Sequence of chain 1.A:
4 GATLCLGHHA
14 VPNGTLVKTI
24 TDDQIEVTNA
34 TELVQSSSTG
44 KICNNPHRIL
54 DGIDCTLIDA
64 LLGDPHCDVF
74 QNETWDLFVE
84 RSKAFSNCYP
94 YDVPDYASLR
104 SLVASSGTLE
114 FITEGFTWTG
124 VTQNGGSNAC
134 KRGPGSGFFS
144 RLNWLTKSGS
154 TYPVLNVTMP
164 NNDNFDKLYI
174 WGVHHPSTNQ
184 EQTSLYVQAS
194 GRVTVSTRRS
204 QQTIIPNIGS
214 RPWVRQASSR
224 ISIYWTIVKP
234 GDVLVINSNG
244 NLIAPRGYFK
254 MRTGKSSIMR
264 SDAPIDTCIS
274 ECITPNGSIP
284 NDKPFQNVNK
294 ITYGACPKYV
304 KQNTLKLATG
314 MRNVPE

Binding-site contacts:
Ligand atom C8 contacts residue SER39 of chain 1.A at 3.4 Å.
Ligand atom O7 contacts residue ASN279 of chain 1.A at 3.0 Å (h-bond).
Ligand atom C5 contacts residue ASN292 of chain 1.A at 3.7 Å.
Ligand atom C6 contacts residue ASN292 of chain 1.A at 4.0 Å.
Ligand atom C8 contacts residue VAL291 of chain 1.A at 4.3 Å (hydrophobic).
Ligand atom N2 contacts residue ASN279 of chain 1.A at 2.9 Å (h-bond).
Ligand atom C1 contacts residue ASN279 of chain 1.A at 1.4 Å.
Ligand atom C8 contacts residue GLU69 of chain 1.B at 3.6 Å.
Ligand atom C2 contacts residue VAL291 of chain 1.A at 3.9 Å (hydrophobic).
Ligand atom C3 contacts residue VAL291 of chain 1.A at 4.1 Å (hydrophobic).
Ligand atom C1 contacts residue VAL291 of chain 1.A at 3.5 Å (hydrophobic).
Ligand atom C3 contacts residue ASN279 of chain 1.A at 3.7 Å.
Ligand atom C7 contacts residue ASN279 of chain 1.A at 3.2 Å.
Ligand atom O5 contacts residue VAL291 of chain 1.A at 4.5 Å.
Ligand atom C8 contacts residue ASN279 of chain 1.A at 4.5 Å.
Ligand atom C2 contacts residue ASN279 of chain 1.A at 2.4 Å.
Ligand atom C4 contacts residue ASN279 of chain 1.A at 4.1 Å.
Ligand atom N2 contacts residue VAL291 of chain 1.A at 3.6 Å.
Ligand atom C1 contacts residue ASN292 of chain 1.A at 4.0 Å.
Ligand atom O5 contacts residue ASN292 of chain 1.A at 3.7 Å.
Ligand atom C6 contacts residue GLU69 of chain 1.B at 4.4 Å.
Ligand atom C7 contacts residue VAL291 of chain 1.A at 4.3 Å (hydrophobic).
Ligand atom O5 contacts residue ASN279 of chain 1.A at 2.3 Å (h-bond).
Ligand atom C5 contacts residue ASN279 of chain 1.A at 3.6 Å.

A protein and the small-molecule ligand that binds it are described below.
Small molecule (SMILES): CC(=O)N[C@H]1[C@H](O[C@H]2[C@H](O)[C@@H](NC(C)=O)CO[C@@H]2CO)O[C@H](CO)[C@@H](O)[C@@H]1O

Sequence of chain 1.B:
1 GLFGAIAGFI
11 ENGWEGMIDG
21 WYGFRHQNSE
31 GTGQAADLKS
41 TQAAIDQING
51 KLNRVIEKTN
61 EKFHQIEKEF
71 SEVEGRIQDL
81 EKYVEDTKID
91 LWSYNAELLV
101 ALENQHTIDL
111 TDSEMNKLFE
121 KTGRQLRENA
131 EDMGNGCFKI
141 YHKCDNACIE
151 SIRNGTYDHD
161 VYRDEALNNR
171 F